A protein and the small-molecule ligand that binds it are described below.
Small molecule (SMILES): CCC(=O)Nc1ccc(S(N)(=O)=O)cc1

Sequence of chain 1.A:
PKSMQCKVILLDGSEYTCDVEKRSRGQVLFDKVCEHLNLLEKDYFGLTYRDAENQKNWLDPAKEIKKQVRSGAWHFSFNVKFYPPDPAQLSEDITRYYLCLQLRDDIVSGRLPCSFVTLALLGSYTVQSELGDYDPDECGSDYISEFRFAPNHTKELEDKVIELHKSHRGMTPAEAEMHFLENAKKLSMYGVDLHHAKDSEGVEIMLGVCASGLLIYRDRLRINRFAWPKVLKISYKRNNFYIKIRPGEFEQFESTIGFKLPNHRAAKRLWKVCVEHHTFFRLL

Binding-site contacts:
Ligand atom S contacts residue LYS58 of chain 1.A at 3.6 Å.
Ligand atom N contacts residue TRP60 of chain 1.A at 3.4 Å.
Ligand atom C4 contacts residue ASP195 of chain 1.A at 3.3 Å.
Ligand atom C3 contacts residue TRP60 of chain 1.A at 3.5 Å (hydrophobic).
Ligand atom C2 contacts residue THR50 of chain 1.A at 4.0 Å.
Ligand atom O contacts residue THR50 of chain 1.A at 3.5 Å.
Ligand atom O1 contacts residue HIS197 of chain 1.A at 4.3 Å.
Ligand atom C8 contacts residue TRP60 of chain 1.A at 3.5 Å (hydrophobic).
Ligand atom C6 contacts residue ASP195 of chain 1.A at 4.3 Å.
Ligand atom C7 contacts residue ASN59 of chain 1.A at 4.0 Å.
Ligand atom N1 contacts residue TRP60 of chain 1.A at 3.7 Å.
Ligand atom S contacts residue TRP60 of chain 1.A at 4.3 Å.
Ligand atom C5 contacts residue ASP195 of chain 1.A at 3.1 Å.
Ligand atom C8 contacts residue THR50 of chain 1.A at 3.7 Å.
Ligand atom C contacts residue ARG113 of chain 1.A at 3.7 Å.
Ligand atom N1 contacts residue ARG271 of chain 1.A at 3.8 Å.
Ligand atom O2 contacts residue ASP195 of chain 1.A at 3.6 Å.
Ligand atom O2 contacts residue VAL275 of chain 1.A at 3.1 Å.
Ligand atom C5 contacts residue TRP60 of chain 1.A at 3.6 Å (hydrophobic).
Ligand atom C2 contacts residue TRP60 of chain 1.A at 4.2 Å (hydrophobic).
Ligand atom C7 contacts residue TRP60 of chain 1.A at 3.5 Å (hydrophobic).
Ligand atom N1 contacts residue VAL275 of chain 1.A at 3.9 Å.
Ligand atom O2 contacts residue HIS197 of chain 1.A at 3.2 Å.
Ligand atom C4 contacts residue TRP60 of chain 1.A at 3.6 Å (hydrophobic).
Ligand atom S contacts residue HIS197 of chain 1.A at 4.3 Å.
Ligand atom C1 contacts residue ASN81 of chain 1.A at 3.7 Å.
Ligand atom N1 contacts residue ASN59 of chain 1.A at 3.6 Å.
Ligand atom C contacts residue GLN104 of chain 1.A at 4.2 Å.
Ligand atom O contacts residue LYS58 of chain 1.A at 3.1 Å.
Ligand atom O2 contacts residue ARG271 of chain 1.A at 4.1 Å.
Ligand atom S contacts residue VAL275 of chain 1.A at 4.0 Å.
Ligand atom C8 contacts residue LYS58 of chain 1.A at 4.0 Å.
Ligand atom O1 contacts residue ARG271 of chain 1.A at 3.5 Å (salt-bridge).
Ligand atom N1 contacts residue LYS58 of chain 1.A at 3.6 Å.
Ligand atom C7 contacts residue LYS58 of chain 1.A at 3.5 Å.
Ligand atom C6 contacts residue LYS58 of chain 1.A at 3.9 Å.
Ligand atom O1 contacts residue LYS58 of chain 1.A at 2.8 Å (salt-bridge).
Ligand atom C6 contacts residue TRP60 of chain 1.A at 3.6 Å (hydrophobic).
Ligand atom S contacts residue ARG271 of chain 1.A at 4.2 Å.
Ligand atom C2 contacts residue LYS58 of chain 1.A at 4.1 Å.